Binding-site contacts:
Ligand atom C1 contacts residue GLU279 of chain 1.C at 4.2 Å.
Ligand atom C3 contacts residue ASN280 of chain 1.C at 3.9 Å.
Ligand atom C2 contacts residue GLU279 of chain 1.C at 4.0 Å.
Ligand atom N2 contacts residue ASN278 of chain 1.C at 4.4 Å.
Ligand atom C8 contacts residue GLU279 of chain 1.C at 3.5 Å.
Ligand atom C5 contacts residue ASN280 of chain 1.C at 3.8 Å.
Ligand atom C7 contacts residue GLU279 of chain 1.C at 3.7 Å.
Ligand atom C8 contacts residue ASN278 of chain 1.C at 3.2 Å.
Ligand atom O7 contacts residue ASN280 of chain 1.C at 3.8 Å.
Ligand atom O5 contacts residue ASN280 of chain 1.C at 2.4 Å (h-bond).
Ligand atom N2 contacts residue GLU279 of chain 1.C at 3.0 Å (salt-bridge).
Ligand atom C2 contacts residue ASN280 of chain 1.C at 2.5 Å.
Ligand atom C1 contacts residue ASN280 of chain 1.C at 1.5 Å.
Ligand atom C3 contacts residue GLU279 of chain 1.C at 4.4 Å.
Ligand atom N2 contacts residue ASN280 of chain 1.C at 2.9 Å (h-bond).
Ligand atom C7 contacts residue ASN278 of chain 1.C at 3.6 Å.
Ligand atom C7 contacts residue ASN280 of chain 1.C at 3.6 Å.
Ligand atom C4 contacts residue ASN280 of chain 1.C at 4.3 Å.
Ligand atom O7 contacts residue ASN278 of chain 1.C at 3.8 Å.

A protein and the small-molecule ligand that binds it are described below.
Small molecule (SMILES): CC(=O)N[C@@H]1[C@@H](O)[C@H](O)[C@@H](CO)O[C@H]1O

Sequence of chain 1.C:
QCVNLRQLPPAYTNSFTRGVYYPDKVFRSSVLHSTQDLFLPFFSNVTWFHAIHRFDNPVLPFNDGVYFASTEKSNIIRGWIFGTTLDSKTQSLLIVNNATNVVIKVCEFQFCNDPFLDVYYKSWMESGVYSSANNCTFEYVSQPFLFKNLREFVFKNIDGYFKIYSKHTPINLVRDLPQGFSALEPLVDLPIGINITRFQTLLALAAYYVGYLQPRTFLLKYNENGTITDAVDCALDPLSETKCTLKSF